Binding-site contacts:
Ligand atom C4A contacts residue PRO292 of chain 1.J at 3.7 Å (hydrophobic).
Ligand atom C8 contacts residue PRO292 of chain 1.J at 3.6 Å (hydrophobic).
Ligand atom O4 contacts residue HIS144 of chain 1.I at 3.0 Å (h-bond).
Ligand atom C7M contacts residue GLY156 of chain 1.J at 3.7 Å.
Ligand atom O7 contacts residue GLU293 of chain 1.J at 3.5 Å (salt-bridge).
Ligand atom O4 contacts residue VAL159 of chain 1.J at 3.3 Å.
Ligand atom C4 contacts residue TYR300 of chain 1.J at 3.5 Å (hydrophobic).
Ligand atom O8 contacts residue GLU293 of chain 1.J at 3.1 Å (salt-bridge).
Ligand atom C23 contacts residue PHE335 of chain 1.J at 3.4 Å (hydrophobic).
Ligand atom C7 contacts residue PRO292 of chain 1.J at 3.8 Å (hydrophobic).
Ligand atom C24 contacts residue PHE142 of chain 1.J at 3.8 Å (hydrophobic).
Ligand atom C22 contacts residue PHE299 of chain 1.J at 3.8 Å (hydrophobic).
Ligand atom C19 contacts residue PHE142 of chain 1.J at 3.7 Å (hydrophobic).
Ligand atom C18 contacts residue PHE142 of chain 1.J at 3.8 Å (hydrophobic).
Ligand atom C21 contacts residue PHE192 of chain 1.J at 3.4 Å (hydrophobic).
Ligand atom C7M contacts residue MET152 of chain 1.J at 3.7 Å (hydrophobic).
Ligand atom C4 contacts residue VAL159 of chain 1.J at 3.8 Å (hydrophobic).
Ligand atom C17 contacts residue PHE142 of chain 1.J at 3.8 Å (hydrophobic).
Ligand atom O7 contacts residue GLY156 of chain 1.J at 3.4 Å.
Ligand atom C23 contacts residue ILE338 of chain 1.J at 3.5 Å (hydrophobic).
Ligand atom C24 contacts residue PHE296 of chain 1.J at 3.6 Å (hydrophobic).
Ligand atom C5M contacts residue TYR300 of chain 1.J at 3.6 Å (hydrophobic).
Ligand atom O5 contacts residue VAL159 of chain 1.J at 3.0 Å.
Ligand atom C5 contacts residue PRO292 of chain 1.J at 3.8 Å (hydrophobic).
Ligand atom C5M contacts residue CYS143 of chain 1.I at 3.5 Å (hydrophobic).
Ligand atom C7M contacts residue ILE290 of chain 1.J at 3.6 Å (hydrophobic).
Ligand atom C5M contacts residue HIS144 of chain 1.I at 3.5 Å.
Ligand atom C3M contacts residue MET334 of chain 1.J at 3.4 Å (hydrophobic).
Ligand atom C7 contacts residue GLY156 of chain 1.J at 3.8 Å.
Ligand atom O12 contacts residue MET334 of chain 1.J at 3.6 Å.
Ligand atom O8 contacts residue PHE296 of chain 1.J at 3.5 Å.
Ligand atom O5 contacts residue HIS144 of chain 1.I at 3.3 Å (h-bond).
Ligand atom C4A contacts residue VAL159 of chain 1.J at 3.8 Å (hydrophobic).
Ligand atom C5 contacts residue VAL159 of chain 1.J at 3.5 Å (hydrophobic).
Ligand atom O1 contacts residue PHE296 of chain 1.J at 3.8 Å.
Ligand atom O4 contacts residue TYR300 of chain 1.J at 3.2 Å.
Ligand atom O1 contacts residue ILE160 of chain 1.J at 3.7 Å.
Ligand atom O8 contacts residue PRO292 of chain 1.J at 3.8 Å.
Ligand atom C26 contacts residue PHE142 of chain 1.J at 3.5 Å (hydrophobic).
Ligand atom C8A contacts residue PRO292 of chain 1.J at 3.6 Å (hydrophobic).

The small molecule below binds the protein below.
Small molecule (SMILES): C/C=C(C)/C=C/C=C[C@H](OC)[C@@H](C)[C@@H](OC)[C@@H](C)CCc1oc2c(O)c(OC)cc(OC)c2c(=O)c1C

Sequence of chain 1.I:
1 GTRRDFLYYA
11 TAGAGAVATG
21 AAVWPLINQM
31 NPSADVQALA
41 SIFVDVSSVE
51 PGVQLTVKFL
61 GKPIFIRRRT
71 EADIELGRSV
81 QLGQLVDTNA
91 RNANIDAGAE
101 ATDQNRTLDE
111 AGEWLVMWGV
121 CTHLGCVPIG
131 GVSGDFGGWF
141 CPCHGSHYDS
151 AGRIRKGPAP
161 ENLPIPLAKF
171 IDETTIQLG

Sequence of chain 1.J:
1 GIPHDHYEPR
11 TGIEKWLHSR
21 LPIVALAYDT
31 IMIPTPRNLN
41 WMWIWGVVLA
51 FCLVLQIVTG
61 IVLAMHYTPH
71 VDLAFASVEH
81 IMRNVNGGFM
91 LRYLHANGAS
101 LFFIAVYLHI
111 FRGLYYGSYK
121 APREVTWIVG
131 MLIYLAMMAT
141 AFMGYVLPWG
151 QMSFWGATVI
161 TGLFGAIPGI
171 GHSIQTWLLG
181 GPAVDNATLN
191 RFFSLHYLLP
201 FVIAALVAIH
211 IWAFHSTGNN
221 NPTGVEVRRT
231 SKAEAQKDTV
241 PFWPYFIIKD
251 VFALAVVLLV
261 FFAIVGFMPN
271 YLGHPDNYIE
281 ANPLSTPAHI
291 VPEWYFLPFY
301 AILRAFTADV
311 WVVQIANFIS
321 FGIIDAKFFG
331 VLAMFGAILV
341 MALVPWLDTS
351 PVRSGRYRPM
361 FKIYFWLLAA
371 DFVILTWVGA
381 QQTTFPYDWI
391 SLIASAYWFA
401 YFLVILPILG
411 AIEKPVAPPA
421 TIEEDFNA